Binding-site contacts:
Ligand atom C6 contacts residue SER79 of chain 18.C at 3.6 Å.
Ligand atom C7 contacts residue ASN87 of chain 18.C at 3.9 Å.
Ligand atom O5 contacts residue SER79 of chain 18.C at 3.8 Å.
Ligand atom C5 contacts residue SER79 of chain 18.C at 4.3 Å.
Ligand atom O5 contacts residue ASN87 of chain 18.C at 2.4 Å (h-bond).
Ligand atom C2 contacts residue ASN87 of chain 18.C at 2.5 Å.
Ligand atom C1 contacts residue ASN87 of chain 18.C at 1.4 Å.
Ligand atom O6 contacts residue LEU91 of chain 18.C at 3.9 Å.
Ligand atom C3 contacts residue ASN87 of chain 18.C at 3.8 Å.
Ligand atom C4 contacts residue ASN87 of chain 18.C at 4.2 Å.
Ligand atom N2 contacts residue ASN87 of chain 18.C at 2.9 Å (h-bond).
Ligand atom O7 contacts residue ASN87 of chain 18.C at 4.4 Å.
Ligand atom O6 contacts residue SER79 of chain 18.C at 2.5 Å (h-bond).
Ligand atom C8 contacts residue ILE155 of chain 18.C at 3.7 Å (hydrophobic).
Ligand atom C5 contacts residue ASN87 of chain 18.C at 3.7 Å.

The protein below binds the small molecule below.
Small molecule (SMILES): CC(=O)N[C@@H]1[C@@H](O)[C@H](O)[C@@H](CO)O[C@H]1O

Sequence of chain 18.C:
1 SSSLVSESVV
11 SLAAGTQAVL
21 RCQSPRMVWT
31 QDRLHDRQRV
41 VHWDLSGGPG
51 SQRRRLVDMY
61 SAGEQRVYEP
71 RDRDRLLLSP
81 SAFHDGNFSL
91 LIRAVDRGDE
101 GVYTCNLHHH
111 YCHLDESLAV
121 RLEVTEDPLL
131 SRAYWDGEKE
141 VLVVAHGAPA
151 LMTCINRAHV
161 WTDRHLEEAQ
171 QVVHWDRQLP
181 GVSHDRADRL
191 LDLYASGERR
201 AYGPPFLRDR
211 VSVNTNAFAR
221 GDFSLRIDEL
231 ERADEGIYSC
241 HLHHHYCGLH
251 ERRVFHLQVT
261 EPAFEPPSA